Binding-site contacts:
Ligand atom C7 contacts residue ALA206 of chain 1.A at 4.2 Å (hydrophobic).
Ligand atom C2 contacts residue ASP205 of chain 1.A at 4.3 Å.
Ligand atom N1 contacts residue OXY1 of chain 1.H at 4.4 Å.
Ligand atom C2 contacts residue OXY1 of chain 1.H at 3.1 Å.
Ligand atom C2 contacts residue LEU307 of chain 1.A at 4.4 Å (hydrophobic).
Ligand atom C3 contacts residue OXY1 of chain 1.H at 2.8 Å.
Ligand atom C5 contacts residue VAL209 of chain 1.A at 3.9 Å (hydrophobic).
Ligand atom C9 contacts residue ASN297 of chain 1.A at 4.4 Å.
Ligand atom C9 contacts residue OXY1 of chain 1.H at 3.8 Å.
Ligand atom C2 contacts residue PHE202 of chain 1.A at 4.0 Å (hydrophobic).
Ligand atom C3 contacts residue ASN201 of chain 1.A at 4.3 Å.
Ligand atom C4 contacts residue VAL209 of chain 1.A at 4.0 Å (hydrophobic).
Ligand atom C4 contacts residue LEU307 of chain 1.A at 4.3 Å (hydrophobic).
Ligand atom C7 contacts residue VAL209 of chain 1.A at 4.2 Å (hydrophobic).
Ligand atom C8 contacts residue ASP205 of chain 1.A at 3.6 Å.
Ligand atom C8 contacts residue HIS208 of chain 1.A at 4.3 Å.
Ligand atom C9 contacts residue HIS208 of chain 1.A at 4.4 Å.
Ligand atom C3 contacts residue LEU307 of chain 1.A at 4.0 Å (hydrophobic).
Ligand atom C9 contacts residue VAL209 of chain 1.A at 4.1 Å (hydrophobic).
Ligand atom C9 contacts residue LEU307 of chain 1.A at 4.0 Å (hydrophobic).
Ligand atom C7 contacts residue ASP205 of chain 1.A at 3.8 Å.
Ligand atom C8 contacts residue ASN297 of chain 1.A at 3.6 Å.
Ligand atom N1 contacts residue ASN297 of chain 1.A at 3.8 Å.
Ligand atom N1 contacts residue ASP205 of chain 1.A at 3.4 Å (salt-bridge).
Ligand atom C5 contacts residue HIS295 of chain 1.A at 3.9 Å.
Ligand atom C8 contacts residue VAL209 of chain 1.A at 4.2 Å (hydrophobic).
Ligand atom N1 contacts residue HIS208 of chain 1.A at 3.9 Å.
Ligand atom C4 contacts residue HIS295 of chain 1.A at 4.2 Å.
Ligand atom C3 contacts residue FE1 of chain 1.K at 4.3 Å.
Ligand atom C2 contacts residue ASN201 of chain 1.A at 3.3 Å.
Ligand atom C4 contacts residue OXY1 of chain 1.H at 4.4 Å.
Ligand atom N1 contacts residue ASN201 of chain 1.A at 3.3 Å (h-bond).
Ligand atom C7 contacts residue ASN297 of chain 1.A at 3.2 Å.
Ligand atom C2 contacts residue HIS208 of chain 1.A at 3.7 Å.
Ligand atom N1 contacts residue PHE202 of chain 1.A at 4.1 Å.
Ligand atom C8 contacts residue LEU307 of chain 1.A at 4.5 Å (hydrophobic).
Ligand atom C6 contacts residue VAL209 of chain 1.A at 4.0 Å (hydrophobic).
Ligand atom C3 contacts residue HIS208 of chain 1.A at 4.1 Å.
Ligand atom C6 contacts residue ASN297 of chain 1.A at 3.8 Å.

The protein below binds the small molecule below.
Small molecule (SMILES): c1ccc2[nH]ccc2c1

Sequence of chain 1.A:
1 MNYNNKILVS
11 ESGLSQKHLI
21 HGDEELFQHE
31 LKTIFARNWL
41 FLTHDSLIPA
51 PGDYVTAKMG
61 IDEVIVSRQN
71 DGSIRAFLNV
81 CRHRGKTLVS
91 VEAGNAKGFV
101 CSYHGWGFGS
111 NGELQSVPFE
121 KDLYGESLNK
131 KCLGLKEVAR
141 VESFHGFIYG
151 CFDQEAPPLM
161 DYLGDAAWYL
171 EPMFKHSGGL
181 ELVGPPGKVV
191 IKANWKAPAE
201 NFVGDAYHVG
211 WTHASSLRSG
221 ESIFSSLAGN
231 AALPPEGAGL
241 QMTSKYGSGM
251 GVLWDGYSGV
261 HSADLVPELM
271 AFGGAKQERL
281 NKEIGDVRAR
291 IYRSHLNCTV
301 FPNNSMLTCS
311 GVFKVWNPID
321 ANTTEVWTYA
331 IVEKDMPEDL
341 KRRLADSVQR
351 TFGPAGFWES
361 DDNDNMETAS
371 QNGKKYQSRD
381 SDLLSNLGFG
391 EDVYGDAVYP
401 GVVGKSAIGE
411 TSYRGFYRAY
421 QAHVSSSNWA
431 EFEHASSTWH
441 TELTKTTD